Sequence of chain 2.A:
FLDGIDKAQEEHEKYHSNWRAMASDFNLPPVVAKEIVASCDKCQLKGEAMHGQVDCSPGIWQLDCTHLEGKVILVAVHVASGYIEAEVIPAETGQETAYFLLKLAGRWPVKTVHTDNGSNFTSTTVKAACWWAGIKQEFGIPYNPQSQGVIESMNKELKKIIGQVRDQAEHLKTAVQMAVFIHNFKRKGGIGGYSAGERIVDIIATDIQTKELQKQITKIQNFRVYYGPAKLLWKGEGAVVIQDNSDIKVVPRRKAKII

The protein below binds the small molecule below.
Small molecule (SMILES): Nc1c(C(=O)NCc2ccc(F)cc2F)c(=O)n(O)c2ncc(CCCCCO)cc12

Sequence of chain 2.D:
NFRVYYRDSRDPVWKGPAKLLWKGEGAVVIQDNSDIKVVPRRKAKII

Binding-site contacts:
Ligand atom OAC contacts residue GLU247 of chain 2.A at 2.2 Å (salt-bridge).
Ligand atom CAJ contacts residue MG1 of chain 2.G at 2.8 Å.
Ligand atom OAE contacts residue MG1 of chain 2.G at 2.3 Å.
Ligand atom OAB contacts residue PRO240 of chain 2.A at 3.2 Å.
Ligand atom CBC contacts residue MG1 of chain 2.G at 3.9 Å.
Ligand atom NBE contacts residue MG1 of chain 2.G at 2.8 Å.
Ligand atom NBE contacts residue ASP211 of chain 2.A at 3.4 Å (salt-bridge).
Ligand atom CAN contacts residue TYR238 of chain 2.A at 3.5 Å (hydrophobic).
Ligand atom CBD contacts residue MG1 of chain 2.H at 3.7 Å.
Ligand atom CAH contacts residue GLN241 of chain 2.A at 3.7 Å.
Ligand atom FAG contacts residue GLU247 of chain 2.A at 3.3 Å.
Ligand atom CAU contacts residue PRO240 of chain 2.A at 3.7 Å (hydrophobic).
Ligand atom OAE contacts residue GLU247 of chain 2.A at 2.7 Å (salt-bridge).
Ligand atom CAY contacts residue PRO240 of chain 2.A at 3.5 Å (hydrophobic).
Ligand atom OAE contacts residue MG1 of chain 2.H at 1.7 Å.
Ligand atom FAG contacts residue PRO240 of chain 2.A at 3.9 Å.
Ligand atom NBE contacts residue MG1 of chain 2.H at 2.2 Å.
Ligand atom CBD contacts residue MG1 of chain 2.G at 2.6 Å.
Ligand atom CAK contacts residue PRO240 of chain 2.A at 3.7 Å (hydrophobic).
Ligand atom OAC contacts residue MG1 of chain 2.H at 1.8 Å.
Ligand atom CBD contacts residue ASP211 of chain 2.A at 3.2 Å.
Ligand atom OAD contacts residue ASN212 of chain 2.A at 3.8 Å.
Ligand atom CBB contacts residue MG1 of chain 2.H at 2.3 Å.
Ligand atom OAE contacts residue ASP211 of chain 2.A at 3.1 Å (salt-bridge).
Ligand atom OAC contacts residue ASP159 of chain 2.A at 3.7 Å.
Ligand atom NBE contacts residue GLU247 of chain 2.A at 3.0 Å (salt-bridge).
Ligand atom NAS contacts residue MG1 of chain 2.G at 1.8 Å.
Ligand atom OAB contacts residue ARG326 of chain 2.D at 3.6 Å.
Ligand atom CBB contacts residue GLU247 of chain 2.A at 2.7 Å.
Ligand atom CAO contacts residue ASN212 of chain 2.A at 3.8 Å.
Ligand atom CBA contacts residue MG1 of chain 2.H at 3.7 Å.
Ligand atom NAS contacts residue ASP159 of chain 2.A at 3.8 Å.
Ligand atom CBA contacts residue GLU247 of chain 2.A at 4.0 Å.
Ligand atom CAM contacts residue TYR238 of chain 2.A at 3.6 Å (hydrophobic).
Ligand atom CAZ contacts residue PRO240 of chain 2.A at 3.8 Å (hydrophobic).
Ligand atom OAE contacts residue ASP159 of chain 2.A at 2.0 Å (salt-bridge).
Ligand atom NAS contacts residue ASP211 of chain 2.A at 2.6 Å (salt-bridge).
Ligand atom NBE contacts residue ASP159 of chain 2.A at 3.4 Å (salt-bridge).
Ligand atom CAJ contacts residue ASP211 of chain 2.A at 3.4 Å.
Ligand atom FAF contacts residue GLN241 of chain 2.A at 3.6 Å.